Binding-site contacts:
Ligand atom C3 contacts residue ASN955 of chain 1.A at 3.9 Å.
Ligand atom O5 contacts residue ASN955 of chain 1.A at 2.5 Å (h-bond).
Ligand atom O7 contacts residue ASN955 of chain 1.A at 3.2 Å (h-bond).
Ligand atom O7 contacts residue THR954 of chain 1.A at 4.1 Å.
Ligand atom C7 contacts residue ASN955 of chain 1.A at 3.5 Å.
Ligand atom C5 contacts residue ASN955 of chain 1.A at 3.7 Å.
Ligand atom C7 contacts residue THR954 of chain 1.A at 4.3 Å.
Ligand atom C4 contacts residue ASN955 of chain 1.A at 4.4 Å.
Ligand atom N2 contacts residue ASN955 of chain 1.A at 3.0 Å (h-bond).
Ligand atom C1 contacts residue ASN955 of chain 1.A at 1.4 Å.
Ligand atom C8 contacts residue THR954 of chain 1.A at 4.5 Å.
Ligand atom C2 contacts residue ASN955 of chain 1.A at 2.6 Å.

A protein and the small-molecule ligand that binds it are described below.
Small molecule (SMILES): CC(=O)N[C@@H]1[C@@H](O)[C@H](O)[C@@H](CO)O[C@H]1O

Sequence of chain 1.A:
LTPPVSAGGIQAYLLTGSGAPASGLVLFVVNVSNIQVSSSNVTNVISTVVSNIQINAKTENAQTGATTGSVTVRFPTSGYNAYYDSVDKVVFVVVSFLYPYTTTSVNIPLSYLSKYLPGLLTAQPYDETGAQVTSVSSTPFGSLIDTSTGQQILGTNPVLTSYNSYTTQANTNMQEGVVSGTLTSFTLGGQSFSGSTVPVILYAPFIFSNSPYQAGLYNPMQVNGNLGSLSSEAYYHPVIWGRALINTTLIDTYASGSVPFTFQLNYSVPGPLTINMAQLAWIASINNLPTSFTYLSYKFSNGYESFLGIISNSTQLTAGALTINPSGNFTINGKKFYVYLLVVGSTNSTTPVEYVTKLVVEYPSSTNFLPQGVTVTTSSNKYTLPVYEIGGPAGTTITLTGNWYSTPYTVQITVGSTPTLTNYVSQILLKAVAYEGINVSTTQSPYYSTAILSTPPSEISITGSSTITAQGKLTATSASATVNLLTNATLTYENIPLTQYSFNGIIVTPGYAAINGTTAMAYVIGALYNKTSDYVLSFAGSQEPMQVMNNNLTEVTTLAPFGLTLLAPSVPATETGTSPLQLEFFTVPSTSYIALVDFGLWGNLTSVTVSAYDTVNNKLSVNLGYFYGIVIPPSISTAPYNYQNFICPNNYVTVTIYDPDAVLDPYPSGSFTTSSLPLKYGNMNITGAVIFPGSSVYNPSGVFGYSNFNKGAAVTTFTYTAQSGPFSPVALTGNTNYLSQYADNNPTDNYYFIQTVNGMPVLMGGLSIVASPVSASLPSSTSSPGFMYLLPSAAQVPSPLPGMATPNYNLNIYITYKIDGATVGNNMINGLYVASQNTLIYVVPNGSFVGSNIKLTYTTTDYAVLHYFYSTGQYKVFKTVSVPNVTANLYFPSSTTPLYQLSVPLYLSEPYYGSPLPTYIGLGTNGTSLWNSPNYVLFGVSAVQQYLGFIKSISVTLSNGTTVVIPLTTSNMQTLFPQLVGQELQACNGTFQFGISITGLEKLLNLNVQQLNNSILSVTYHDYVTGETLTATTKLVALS